Binding-site contacts:
Ligand atom N9 contacts residue SER164 of chain 1.C at 4.4 Å.
Ligand atom N7 contacts residue TRP46 of chain 1.C at 3.7 Å.
Ligand atom N1 contacts residue TRP6 of chain 1.C at 4.5 Å.
Ligand atom C4 contacts residue TRP46 of chain 1.C at 3.5 Å (hydrophobic).
Ligand atom N6 contacts residue TRP46 of chain 1.C at 3.3 Å.
Ligand atom C2 contacts residue TRP21 of chain 1.C at 3.8 Å (hydrophobic).
Ligand atom C3A contacts residue TRP46 of chain 1.C at 4.5 Å (hydrophobic).
Ligand atom N9 contacts residue TRP46 of chain 1.C at 3.6 Å.
Ligand atom N6 contacts residue GLU38 of chain 1.C at 2.8 Å (salt-bridge).
Ligand atom N1 contacts residue TRP46 of chain 1.C at 3.5 Å.
Ligand atom N1 contacts residue TRP21 of chain 1.C at 3.4 Å (h-bond).
Ligand atom N3 contacts residue TRP46 of chain 1.C at 3.9 Å.
Ligand atom C8 contacts residue GLU38 of chain 1.C at 3.4 Å.
Ligand atom C5 contacts residue TRP46 of chain 1.C at 3.5 Å (hydrophobic).
Ligand atom C5 contacts residue GLU38 of chain 1.C at 3.6 Å.
Ligand atom N3 contacts residue TRP6 of chain 1.C at 4.4 Å.
Ligand atom C2 contacts residue TYR16 of chain 1.C at 4.4 Å (hydrophobic).
Ligand atom C6 contacts residue TRP46 of chain 1.C at 3.5 Å (hydrophobic).
Ligand atom N6 contacts residue TYR16 of chain 1.C at 3.0 Å (h-bond).
Ligand atom C5 contacts residue SER164 of chain 1.C at 4.4 Å.
Ligand atom N6 contacts residue MSE34 of chain 1.C at 4.4 Å.
Ligand atom C8 contacts residue SER164 of chain 1.C at 3.8 Å.
Ligand atom C2 contacts residue TRP6 of chain 1.C at 3.7 Å (hydrophobic).
Ligand atom C8 contacts residue TRP46 of chain 1.C at 3.9 Å (hydrophobic).
Ligand atom C2 contacts residue TYR13 of chain 1.C at 3.6 Å (hydrophobic).
Ligand atom C3A contacts residue TYR13 of chain 1.C at 3.3 Å (hydrophobic).
Ligand atom C6 contacts residue GLU38 of chain 1.C at 3.7 Å.
Ligand atom N7 contacts residue SER164 of chain 1.C at 3.7 Å.
Ligand atom N6 contacts residue ALA168 of chain 1.C at 3.7 Å.
Ligand atom N6 contacts residue TRP21 of chain 1.C at 4.0 Å.
Ligand atom C2 contacts residue TRP46 of chain 1.C at 3.7 Å (hydrophobic).
Ligand atom C6 contacts residue TRP21 of chain 1.C at 3.9 Å (hydrophobic).
Ligand atom N3 contacts residue TYR13 of chain 1.C at 3.6 Å.
Ligand atom N7 contacts residue GLU38 of chain 1.C at 2.6 Å (salt-bridge).
Ligand atom C8 contacts residue GLN41 of chain 1.C at 4.0 Å.
Ligand atom C3A contacts residue TRP6 of chain 1.C at 3.9 Å (hydrophobic).
Ligand atom N1 contacts residue TYR16 of chain 1.C at 3.5 Å.
Ligand atom C6 contacts residue TYR16 of chain 1.C at 3.9 Å (hydrophobic).

Sequence of chain 1.C:
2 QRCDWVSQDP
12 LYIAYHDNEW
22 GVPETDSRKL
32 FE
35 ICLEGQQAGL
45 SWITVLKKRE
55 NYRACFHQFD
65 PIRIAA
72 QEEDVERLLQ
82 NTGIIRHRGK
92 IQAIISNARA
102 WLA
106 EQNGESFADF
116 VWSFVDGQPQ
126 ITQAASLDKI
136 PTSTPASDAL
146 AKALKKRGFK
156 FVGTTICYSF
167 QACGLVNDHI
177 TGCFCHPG

A protein and the small-molecule ligand that binds it are described below.
Small molecule (SMILES): Cn1cnc(N)c2ncnc1-2